This small molecule binds to this protein.
Small molecule (SMILES): CC(=O)N[C@H]1[C@H](O[C@H]2[C@H](O)[C@@H](NC(C)=O)CO[C@@H]2CO)O[C@H](CO)[C@@H](O[C@@H]2O[C@H](CO)[C@@H](O)[C@H](O)[C@@H]2O)[C@@H]1O

Binding-site contacts:
Ligand atom C1 contacts residue ASN249 of chain 1.I at 1.4 Å.
Ligand atom O7 contacts residue THR248 of chain 1.I at 3.5 Å.
Ligand atom O5 contacts residue ASN249 of chain 1.I at 2.3 Å (h-bond).
Ligand atom C8 contacts residue ASN249 of chain 1.I at 4.2 Å.
Ligand atom O7 contacts residue ASN249 of chain 1.I at 3.6 Å (h-bond).
Ligand atom C2 contacts residue ASN249 of chain 1.I at 2.7 Å.
Ligand atom O4 contacts residue ASN249 of chain 1.I at 3.1 Å (h-bond).
Ligand atom C7 contacts residue ASN249 of chain 1.I at 3.5 Å.
Ligand atom C4 contacts residue ASN249 of chain 1.I at 3.8 Å.
Ligand atom C5 contacts residue ASN249 of chain 1.I at 3.6 Å.
Ligand atom C3 contacts residue ASN249 of chain 1.I at 3.8 Å.
Ligand atom C1 contacts residue ASN246 of chain 1.I at 4.3 Å.
Ligand atom N2 contacts residue ASN249 of chain 1.I at 3.1 Å (h-bond).

Sequence of chain 1.I:
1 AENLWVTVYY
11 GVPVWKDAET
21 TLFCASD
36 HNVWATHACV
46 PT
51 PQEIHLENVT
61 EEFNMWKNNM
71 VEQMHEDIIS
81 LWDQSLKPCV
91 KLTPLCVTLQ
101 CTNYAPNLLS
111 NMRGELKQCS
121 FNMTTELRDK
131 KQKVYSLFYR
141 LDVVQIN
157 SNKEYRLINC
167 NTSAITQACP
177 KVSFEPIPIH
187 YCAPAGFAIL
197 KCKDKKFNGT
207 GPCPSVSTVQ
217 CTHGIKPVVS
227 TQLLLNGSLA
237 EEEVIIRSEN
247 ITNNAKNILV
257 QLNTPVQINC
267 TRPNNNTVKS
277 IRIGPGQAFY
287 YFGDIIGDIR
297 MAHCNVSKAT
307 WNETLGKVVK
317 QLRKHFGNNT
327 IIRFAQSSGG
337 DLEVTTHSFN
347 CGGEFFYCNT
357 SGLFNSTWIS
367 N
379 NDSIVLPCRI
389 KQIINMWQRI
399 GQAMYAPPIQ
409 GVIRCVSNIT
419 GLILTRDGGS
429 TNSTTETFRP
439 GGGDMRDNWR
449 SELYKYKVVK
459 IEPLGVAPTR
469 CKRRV